Sequence of chain 2.B:
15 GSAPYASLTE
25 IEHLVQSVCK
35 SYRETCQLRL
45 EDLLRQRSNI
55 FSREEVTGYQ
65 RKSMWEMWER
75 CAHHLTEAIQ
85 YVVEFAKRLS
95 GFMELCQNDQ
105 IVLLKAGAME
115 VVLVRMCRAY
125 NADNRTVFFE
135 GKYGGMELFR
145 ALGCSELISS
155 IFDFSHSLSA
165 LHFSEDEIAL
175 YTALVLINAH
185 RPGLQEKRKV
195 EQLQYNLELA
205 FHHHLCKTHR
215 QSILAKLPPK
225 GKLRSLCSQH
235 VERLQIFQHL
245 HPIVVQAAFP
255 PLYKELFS

A protein and the small-molecule ligand that binds it are described below.
Small molecule (SMILES): CC(C)CN(Cc1ccc(F)cc1)S(=O)(=O)c1ccc(NC2CCN(S(C)(=O)=O)CC2)nc1

Binding-site contacts:
Ligand atom C29 contacts residue LEU42 of chain 2.B at 3.8 Å (hydrophobic).
Ligand atom C33 contacts residue ARG119 of chain 2.B at 3.8 Å.
Ligand atom C25 contacts residue ALA123 of chain 2.B at 3.5 Å (hydrophobic).
Ligand atom C10 contacts residue HIS234 of chain 2.B at 3.7 Å.
Ligand atom O32 contacts residue LEU47 of chain 2.B at 3.8 Å.
Ligand atom F13 contacts residue TRP72 of chain 2.B at 3.6 Å.
Ligand atom C22 contacts residue PHE133 of chain 2.B at 3.9 Å (hydrophobic).
Ligand atom C33 contacts residue GLN41 of chain 2.B at 3.3 Å.
Ligand atom C19 contacts residue HIS78 of chain 2.B at 3.7 Å.
Ligand atom C3 contacts residue PHE156 of chain 2.B at 3.6 Å (hydrophobic).
Ligand atom F13 contacts residue HIS234 of chain 2.B at 3.3 Å.
Ligand atom C12 contacts residue ILE155 of chain 2.B at 3.6 Å (hydrophobic).
Ligand atom O16 contacts residue PHE133 of chain 2.B at 3.1 Å.
Ligand atom C12 contacts residue LEU79 of chain 2.B at 4.0 Å (hydrophobic).
Ligand atom O15 contacts residue CYS75 of chain 2.B at 3.2 Å.
Ligand atom C3 contacts residue ILE155 of chain 2.B at 3.9 Å (hydrophobic).
Ligand atom O16 contacts residue PHE143 of chain 2.B at 3.2 Å.
Ligand atom C28 contacts residue GLN41 of chain 2.B at 3.4 Å.
Ligand atom C11 contacts residue ILE155 of chain 2.B at 3.8 Å (hydrophobic).
Ligand atom C18 contacts residue HIS78 of chain 2.B at 3.6 Å.
Ligand atom O32 contacts residue ARG122 of chain 2.B at 3.1 Å (salt-bridge).
Ligand atom C28 contacts residue LEU42 of chain 2.B at 3.8 Å (hydrophobic).
Ligand atom C6 contacts residue LEU79 of chain 2.B at 3.9 Å (hydrophobic).
Ligand atom N21 contacts residue PHE132 of chain 2.B at 3.8 Å.
Ligand atom F13 contacts residue LEU151 of chain 2.B at 3.4 Å.
Ligand atom C18 contacts residue LEU79 of chain 2.B at 3.8 Å (hydrophobic).
Ligand atom S30 contacts residue ARG122 of chain 2.B at 3.6 Å.
Ligand atom O31 contacts residue LEU42 of chain 2.B at 3.1 Å (h-bond).
Ligand atom C1 contacts residue MET120 of chain 2.B at 3.8 Å (hydrophobic).
Ligand atom O15 contacts residue LEU79 of chain 2.B at 4.0 Å.
Ligand atom O31 contacts residue GLN41 of chain 2.B at 3.5 Å.
Ligand atom O32 contacts residue ARG119 of chain 2.B at 3.6 Å.
Ligand atom O16 contacts residue CYS75 of chain 2.B at 3.8 Å.
Ligand atom C25 contacts residue PHE132 of chain 2.B at 3.9 Å (hydrophobic).
Ligand atom C33 contacts residue CYS40 of chain 2.B at 3.9 Å (hydrophobic).
Ligand atom O31 contacts residue CYS40 of chain 2.B at 3.4 Å (h-bond).
Ligand atom N27 contacts residue GLN41 of chain 2.B at 4.0 Å.
Ligand atom O31 contacts residue ARG122 of chain 2.B at 3.4 Å (salt-bridge).
Ligand atom C26 contacts residue ALA123 of chain 2.B at 3.7 Å (hydrophobic).
Ligand atom C11 contacts residue HIS234 of chain 2.B at 3.6 Å.